Binding-site contacts:
Ligand atom C4 contacts residue GLU113 of chain 1.B at 3.2 Å.
Ligand atom C5 contacts residue VAL86 of chain 1.B at 4.5 Å (hydrophobic).
Ligand atom O6 contacts residue GLU113 of chain 1.B at 2.7 Å (salt-bridge).
Ligand atom O3 contacts residue GLU113 of chain 1.B at 4.3 Å.
Ligand atom C4 contacts residue ARG78 of chain 1.B at 4.0 Å.
Ligand atom O6 contacts residue THR129 of chain 1.B at 4.1 Å.
Ligand atom O1 contacts residue BMA1 of chain 1.E at 1.8 Å.
Ligand atom C6 contacts residue BMA1 of chain 1.E at 0.1 Å.
Ligand atom O4 contacts residue BMA1 of chain 1.E at 0.2 Å (h-bond).
Ligand atom C6 contacts residue VAL131 of chain 1.B at 3.9 Å (hydrophobic).
Ligand atom C5 contacts residue LYS164 of chain 1.B at 3.7 Å.
Ligand atom C3 contacts residue ARG78 of chain 1.B at 4.0 Å.
Ligand atom O6 contacts residue LYS164 of chain 1.B at 2.7 Å (salt-bridge).
Ligand atom O5 contacts residue LYS164 of chain 1.B at 3.0 Å (salt-bridge).
Ligand atom C3 contacts residue GLU113 of chain 1.B at 4.3 Å.
Ligand atom O3 contacts residue ASP317 of chain 1.B at 4.5 Å.
Ligand atom O2 contacts residue LYS164 of chain 1.B at 2.8 Å (salt-bridge).
Ligand atom O5 contacts residue BMA1 of chain 1.E at 0.3 Å (h-bond).
Ligand atom C3 contacts residue BMA1 of chain 1.E at 0.4 Å.
Ligand atom C6 contacts residue LYS164 of chain 1.B at 3.7 Å.
Ligand atom C6 contacts residue VAL86 of chain 1.B at 4.5 Å (hydrophobic).
Ligand atom C4 contacts residue BMA1 of chain 1.E at 0.2 Å.
Ligand atom C5 contacts residue BMA1 of chain 1.E at 0.2 Å.
Ligand atom O4 contacts residue VAL86 of chain 1.B at 3.5 Å.
Ligand atom C1 contacts residue LYS164 of chain 1.B at 3.6 Å.
Ligand atom C1 contacts residue BMA1 of chain 1.E at 0.3 Å.
Ligand atom O6 contacts residue BMA1 of chain 1.E at 0.1 Å (h-bond).
Ligand atom O3 contacts residue ARG78 of chain 1.B at 3.0 Å (salt-bridge).
Ligand atom C4 contacts residue LYS164 of chain 1.B at 3.8 Å.
Ligand atom O3 contacts residue BMA1 of chain 1.E at 0.5 Å (h-bond).
Ligand atom O6 contacts residue TYR141 of chain 1.B at 4.4 Å.
Ligand atom O2 contacts residue BMA1 of chain 1.E at 0.4 Å (h-bond).
Ligand atom C6 contacts residue GLU113 of chain 1.B at 3.5 Å.
Ligand atom C2 contacts residue BMA1 of chain 1.E at 0.4 Å.
Ligand atom C2 contacts residue LYS164 of chain 1.B at 3.7 Å.
Ligand atom C3 contacts residue LYS164 of chain 1.B at 4.3 Å.
Ligand atom O4 contacts residue ARG78 of chain 1.B at 3.3 Å (salt-bridge).
Ligand atom O4 contacts residue GLU113 of chain 1.B at 2.6 Å (salt-bridge).
Ligand atom O6 contacts residue VAL131 of chain 1.B at 3.7 Å.
Ligand atom C5 contacts residue GLU113 of chain 1.B at 3.9 Å.

Sequence of chain 1.B:
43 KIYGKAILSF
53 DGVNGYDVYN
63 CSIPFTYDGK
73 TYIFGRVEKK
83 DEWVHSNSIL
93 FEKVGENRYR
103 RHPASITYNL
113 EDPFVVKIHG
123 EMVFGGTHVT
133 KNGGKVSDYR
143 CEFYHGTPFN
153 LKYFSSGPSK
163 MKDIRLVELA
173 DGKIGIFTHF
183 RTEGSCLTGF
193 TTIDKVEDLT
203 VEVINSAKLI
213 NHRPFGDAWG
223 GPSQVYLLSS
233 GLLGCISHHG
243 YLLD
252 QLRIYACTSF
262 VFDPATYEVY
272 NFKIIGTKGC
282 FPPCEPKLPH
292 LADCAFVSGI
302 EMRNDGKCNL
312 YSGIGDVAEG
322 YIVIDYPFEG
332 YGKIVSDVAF

A protein and the small-molecule ligand that binds it are described below.
Small molecule (SMILES): OC[C@H]1O[C@H](O)[C@@H](O)[C@@H](O)[C@@H]1O